Sequence of chain 1.C:
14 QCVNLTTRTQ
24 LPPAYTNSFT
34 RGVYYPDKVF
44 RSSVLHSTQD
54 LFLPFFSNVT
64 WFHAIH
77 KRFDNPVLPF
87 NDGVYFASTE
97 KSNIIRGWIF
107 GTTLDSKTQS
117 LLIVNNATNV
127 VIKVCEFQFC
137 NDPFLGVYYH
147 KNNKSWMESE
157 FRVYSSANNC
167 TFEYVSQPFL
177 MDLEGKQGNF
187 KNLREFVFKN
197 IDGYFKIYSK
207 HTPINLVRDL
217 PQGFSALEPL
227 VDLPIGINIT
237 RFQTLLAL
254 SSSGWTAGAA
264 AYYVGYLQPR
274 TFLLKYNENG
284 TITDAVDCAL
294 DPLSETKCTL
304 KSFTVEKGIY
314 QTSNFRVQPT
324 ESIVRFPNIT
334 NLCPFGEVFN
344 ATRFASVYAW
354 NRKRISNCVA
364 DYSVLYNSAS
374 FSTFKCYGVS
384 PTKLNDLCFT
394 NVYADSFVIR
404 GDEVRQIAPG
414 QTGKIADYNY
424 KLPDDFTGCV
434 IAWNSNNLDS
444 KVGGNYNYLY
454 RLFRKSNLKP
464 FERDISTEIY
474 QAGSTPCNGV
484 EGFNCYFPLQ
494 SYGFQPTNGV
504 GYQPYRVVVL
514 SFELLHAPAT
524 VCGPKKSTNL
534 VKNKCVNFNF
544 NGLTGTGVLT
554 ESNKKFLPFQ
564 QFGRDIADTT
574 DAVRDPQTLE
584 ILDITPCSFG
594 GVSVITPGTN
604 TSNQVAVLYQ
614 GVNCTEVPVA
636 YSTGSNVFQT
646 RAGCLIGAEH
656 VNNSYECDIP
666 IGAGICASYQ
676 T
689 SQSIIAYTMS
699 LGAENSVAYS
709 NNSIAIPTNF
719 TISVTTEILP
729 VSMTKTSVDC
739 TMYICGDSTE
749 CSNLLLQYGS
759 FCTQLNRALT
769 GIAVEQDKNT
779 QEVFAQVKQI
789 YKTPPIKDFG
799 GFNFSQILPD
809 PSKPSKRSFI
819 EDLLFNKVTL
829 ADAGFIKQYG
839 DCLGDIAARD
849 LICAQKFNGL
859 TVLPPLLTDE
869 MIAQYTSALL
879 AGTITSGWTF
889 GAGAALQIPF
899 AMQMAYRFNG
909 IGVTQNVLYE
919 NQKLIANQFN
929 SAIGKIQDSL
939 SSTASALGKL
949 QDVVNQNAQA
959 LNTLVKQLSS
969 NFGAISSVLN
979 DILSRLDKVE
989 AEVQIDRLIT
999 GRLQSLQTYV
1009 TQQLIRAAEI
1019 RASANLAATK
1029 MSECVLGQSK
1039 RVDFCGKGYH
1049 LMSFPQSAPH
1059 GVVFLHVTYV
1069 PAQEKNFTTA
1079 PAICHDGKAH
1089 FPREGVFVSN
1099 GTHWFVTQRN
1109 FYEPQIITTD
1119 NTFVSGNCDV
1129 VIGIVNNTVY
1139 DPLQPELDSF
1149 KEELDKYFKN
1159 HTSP

Binding-site contacts:
Ligand atom C2 contacts residue ASN801 of chain 1.C at 2.5 Å.
Ligand atom C1 contacts residue ASN801 of chain 1.C at 1.5 Å.
Ligand atom O6 contacts residue SER803 of chain 1.C at 4.3 Å.
Ligand atom O5 contacts residue SER803 of chain 1.C at 3.6 Å.
Ligand atom N2 contacts residue ASN801 of chain 1.C at 2.9 Å (h-bond).
Ligand atom O6 contacts residue GLN804 of chain 1.C at 3.5 Å.
Ligand atom C1 contacts residue SER803 of chain 1.C at 3.4 Å.
Ligand atom O7 contacts residue ASN801 of chain 1.C at 4.0 Å.
Ligand atom O5 contacts residue ASN801 of chain 1.C at 2.3 Å (h-bond).
Ligand atom C5 contacts residue ASN801 of chain 1.C at 3.6 Å.
Ligand atom C7 contacts residue ASN801 of chain 1.C at 3.7 Å.
Ligand atom C3 contacts residue ASN801 of chain 1.C at 3.8 Å.
Ligand atom C5 contacts residue SER803 of chain 1.C at 3.7 Å.
Ligand atom C4 contacts residue ASN801 of chain 1.C at 4.2 Å.

This small molecule binds to this protein.
Small molecule (SMILES): CC(=O)N[C@H]1[C@H](O[C@H]2[C@H](O)[C@@H](NC(C)=O)CO[C@@H]2CO)O[C@H](CO)[C@@H](O)[C@@H]1O